Sequence of chain 1.A:
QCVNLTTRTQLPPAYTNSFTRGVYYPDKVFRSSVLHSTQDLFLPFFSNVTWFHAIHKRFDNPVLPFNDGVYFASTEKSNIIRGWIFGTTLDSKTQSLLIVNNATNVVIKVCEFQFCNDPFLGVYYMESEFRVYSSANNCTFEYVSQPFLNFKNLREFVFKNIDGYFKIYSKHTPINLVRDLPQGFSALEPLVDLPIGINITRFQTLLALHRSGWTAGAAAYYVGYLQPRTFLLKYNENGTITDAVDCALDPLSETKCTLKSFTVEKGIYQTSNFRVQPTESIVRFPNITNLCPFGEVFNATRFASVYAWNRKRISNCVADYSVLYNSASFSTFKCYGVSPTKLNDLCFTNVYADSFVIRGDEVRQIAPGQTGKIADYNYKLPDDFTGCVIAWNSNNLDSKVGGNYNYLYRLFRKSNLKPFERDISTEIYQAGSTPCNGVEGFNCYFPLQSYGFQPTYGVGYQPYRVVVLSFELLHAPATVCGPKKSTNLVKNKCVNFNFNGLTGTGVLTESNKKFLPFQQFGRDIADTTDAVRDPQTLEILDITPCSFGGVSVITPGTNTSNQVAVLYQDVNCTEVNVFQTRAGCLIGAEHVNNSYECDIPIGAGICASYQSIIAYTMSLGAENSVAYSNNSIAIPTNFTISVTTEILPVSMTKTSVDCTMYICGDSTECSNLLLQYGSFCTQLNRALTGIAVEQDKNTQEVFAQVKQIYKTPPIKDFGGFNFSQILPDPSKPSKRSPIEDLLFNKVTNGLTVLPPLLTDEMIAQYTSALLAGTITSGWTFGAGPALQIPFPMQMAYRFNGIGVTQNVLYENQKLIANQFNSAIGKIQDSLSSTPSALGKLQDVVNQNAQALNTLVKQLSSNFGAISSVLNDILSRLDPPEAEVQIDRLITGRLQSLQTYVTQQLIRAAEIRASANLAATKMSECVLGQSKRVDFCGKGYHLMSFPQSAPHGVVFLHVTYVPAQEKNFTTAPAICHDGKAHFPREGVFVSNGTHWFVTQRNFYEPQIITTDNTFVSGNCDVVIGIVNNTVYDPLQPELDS

Binding-site contacts:
Ligand atom O7 contacts residue LEU368 of chain 1.A at 4.0 Å.
Ligand atom O5 contacts residue ASN343 of chain 1.A at 2.4 Å (h-bond).
Ligand atom C5 contacts residue ASN343 of chain 1.A at 3.7 Å.
Ligand atom C8 contacts residue ASN343 of chain 1.A at 4.1 Å.
Ligand atom C2 contacts residue ASN343 of chain 1.A at 2.5 Å.
Ligand atom C8 contacts residue PHE338 of chain 1.A at 4.5 Å (hydrophobic).
Ligand atom C7 contacts residue ASN343 of chain 1.A at 3.7 Å.
Ligand atom C7 contacts residue PHE342 of chain 1.A at 4.3 Å (hydrophobic).
Ligand atom C7 contacts residue GLY339 of chain 1.A at 4.2 Å.
Ligand atom O7 contacts residue GLY339 of chain 1.A at 4.2 Å.
Ligand atom O7 contacts residue PHE342 of chain 1.A at 3.4 Å.
Ligand atom C1 contacts residue ASN343 of chain 1.A at 1.4 Å.
Ligand atom O7 contacts residue PHE338 of chain 1.A at 3.6 Å (h-bond).
Ligand atom N2 contacts residue ASN343 of chain 1.A at 2.9 Å (h-bond).
Ligand atom C3 contacts residue ASN343 of chain 1.A at 3.8 Å.
Ligand atom C4 contacts residue ASN343 of chain 1.A at 4.2 Å.
Ligand atom C7 contacts residue PHE338 of chain 1.A at 4.3 Å (hydrophobic).
Ligand atom C8 contacts residue GLY339 of chain 1.A at 3.8 Å.

This small molecule binds to this protein.
Small molecule (SMILES): CC(=O)N[C@@H]1[C@@H](O)[C@H](O)[C@@H](CO)O[C@H]1O